Sequence of chain 1.A:
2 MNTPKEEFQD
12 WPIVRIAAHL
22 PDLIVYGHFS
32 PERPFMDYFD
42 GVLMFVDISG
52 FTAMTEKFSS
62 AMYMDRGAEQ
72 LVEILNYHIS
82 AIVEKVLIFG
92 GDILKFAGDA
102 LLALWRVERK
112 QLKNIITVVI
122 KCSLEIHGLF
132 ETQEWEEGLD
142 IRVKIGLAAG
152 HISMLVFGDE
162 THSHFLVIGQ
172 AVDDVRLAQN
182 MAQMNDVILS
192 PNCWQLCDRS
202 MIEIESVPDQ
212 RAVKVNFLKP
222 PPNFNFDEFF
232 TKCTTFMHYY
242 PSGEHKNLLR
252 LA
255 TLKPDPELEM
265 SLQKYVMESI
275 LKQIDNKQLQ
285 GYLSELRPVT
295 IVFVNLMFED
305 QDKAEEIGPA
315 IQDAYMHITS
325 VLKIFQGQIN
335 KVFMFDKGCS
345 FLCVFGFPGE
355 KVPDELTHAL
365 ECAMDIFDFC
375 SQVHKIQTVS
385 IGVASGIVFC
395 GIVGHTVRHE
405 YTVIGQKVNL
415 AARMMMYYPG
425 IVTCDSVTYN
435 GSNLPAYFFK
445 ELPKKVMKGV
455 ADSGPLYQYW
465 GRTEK

Binding-site contacts:
Ligand atom N3 contacts residue PHE337 of chain 1.A at 3.4 Å.
Ligand atom N1 contacts residue LEU346 of chain 1.A at 3.2 Å.
Ligand atom PA contacts residue ARG417 of chain 1.A at 3.3 Å.
Ligand atom O2A contacts residue ARG417 of chain 1.A at 3.4 Å (salt-bridge).
Ligand atom O2G contacts residue THR53 of chain 1.A at 3.1 Å (h-bond).
Ligand atom O5' contacts residue ARG417 of chain 1.A at 3.4 Å (salt-bridge).
Ligand atom O3G contacts residue ASP100 of chain 1.A at 2.9 Å (salt-bridge).
Ligand atom O3G contacts residue CA1 of chain 1.C at 3.4 Å.
Ligand atom O3B contacts residue SER50 of chain 1.A at 3.7 Å.
Ligand atom PG contacts residue THR53 of chain 1.A at 3.7 Å.
Ligand atom O1G contacts residue THR53 of chain 1.A at 2.7 Å (h-bond).
Ligand atom O2B contacts residue ILE49 of chain 1.A at 3.7 Å.
Ligand atom N6 contacts residue GLY99 of chain 1.A at 3.1 Å (h-bond).
Ligand atom C5 contacts residue VAL412 of chain 1.A at 3.5 Å (hydrophobic).
Ligand atom N3 contacts residue PHE297 of chain 1.A at 3.6 Å.
Ligand atom O3G contacts residue THR53 of chain 1.A at 3.7 Å.
Ligand atom C1' contacts residue ALA416 of chain 1.A at 3.5 Å (hydrophobic).
Ligand atom N6 contacts residue LEU346 of chain 1.A at 3.6 Å.
Ligand atom N1 contacts residue ALA98 of chain 1.A at 3.7 Å.
Ligand atom C8 contacts residue ASN413 of chain 1.A at 3.3 Å.
Ligand atom C2 contacts residue PHE337 of chain 1.A at 3.2 Å (hydrophobic).
Ligand atom O4' contacts residue ASN413 of chain 1.A at 3.4 Å.
Ligand atom O1A contacts residue ARG417 of chain 1.A at 2.8 Å (salt-bridge).
Ligand atom O2G contacts residue GLY51 of chain 1.A at 2.9 Å (h-bond).
Ligand atom O4' contacts residue ALA416 of chain 1.A at 3.4 Å.
Ligand atom N6 contacts residue VAL407 of chain 1.A at 2.8 Å (h-bond).
Ligand atom C6 contacts residue LEU346 of chain 1.A at 3.5 Å (hydrophobic).
Ligand atom C6 contacts residue GLY99 of chain 1.A at 3.7 Å.
Ligand atom N7 contacts residue VAL412 of chain 1.A at 3.2 Å.
Ligand atom O2G contacts residue PHE52 of chain 1.A at 2.8 Å (h-bond).
Ligand atom O1G contacts residue ASN413 of chain 1.A at 2.8 Å (h-bond).
Ligand atom O3' contacts residue ARG417 of chain 1.A at 3.4 Å.
Ligand atom O3' contacts residue PHE339 of chain 1.A at 3.1 Å.
Ligand atom O3G contacts residue ILE49 of chain 1.A at 3.7 Å.
Ligand atom O1B contacts residue SER50 of chain 1.A at 3.2 Å (h-bond).
Ligand atom C4' contacts residue ARG417 of chain 1.A at 3.7 Å.
Ligand atom O2B contacts residue ASP48 of chain 1.A at 2.8 Å (salt-bridge).
Ligand atom C5' contacts residue ASN413 of chain 1.A at 3.4 Å.
Ligand atom O1A contacts residue GLY453 of chain 1.A at 3.5 Å.
Ligand atom O2B contacts residue CA1 of chain 1.C at 3.2 Å.

The protein below binds the small molecule below.
Small molecule (SMILES): Nc1ncnc2c1ncn2[C@@H]1O[C@H](CO[P](=O)(O)C[P](=O)(O)OP(=O)(O)O)[C@@H](O)[C@H]1O